Binding-site contacts:
Ligand atom C3 contacts residue ASN243 of chain 1.A at 3.8 Å.
Ligand atom C5 contacts residue TRP149 of chain 1.A at 3.7 Å (hydrophobic).
Ligand atom C1 contacts residue ASN243 of chain 1.A at 1.4 Å.
Ligand atom O7 contacts residue ASN243 of chain 1.A at 3.3 Å (h-bond).
Ligand atom C8 contacts residue THR242 of chain 1.A at 4.4 Å.
Ligand atom C6 contacts residue TRP149 of chain 1.A at 4.0 Å (hydrophobic).
Ligand atom C5 contacts residue ASN243 of chain 1.A at 3.7 Å.
Ligand atom O5 contacts residue TRP149 of chain 1.A at 3.9 Å.
Ligand atom C2 contacts residue ASN243 of chain 1.A at 2.5 Å.
Ligand atom C4 contacts residue ASN243 of chain 1.A at 4.2 Å.
Ligand atom N2 contacts residue ASN243 of chain 1.A at 2.9 Å (h-bond).
Ligand atom O5 contacts residue ASN243 of chain 1.A at 2.4 Å (h-bond).
Ligand atom C1 contacts residue TRP149 of chain 1.A at 3.8 Å (hydrophobic).
Ligand atom C8 contacts residue ASN243 of chain 1.A at 4.3 Å.
Ligand atom C7 contacts residue ASN243 of chain 1.A at 3.3 Å.
Ligand atom C8 contacts residue VAL241 of chain 1.A at 3.3 Å (hydrophobic).

The protein below binds the small molecule below.
Small molecule (SMILES): CC(=O)N[C@@H]1[C@@H](O)[C@H](O)[C@@H](CO)O[C@H]1O

Sequence of chain 1.A:
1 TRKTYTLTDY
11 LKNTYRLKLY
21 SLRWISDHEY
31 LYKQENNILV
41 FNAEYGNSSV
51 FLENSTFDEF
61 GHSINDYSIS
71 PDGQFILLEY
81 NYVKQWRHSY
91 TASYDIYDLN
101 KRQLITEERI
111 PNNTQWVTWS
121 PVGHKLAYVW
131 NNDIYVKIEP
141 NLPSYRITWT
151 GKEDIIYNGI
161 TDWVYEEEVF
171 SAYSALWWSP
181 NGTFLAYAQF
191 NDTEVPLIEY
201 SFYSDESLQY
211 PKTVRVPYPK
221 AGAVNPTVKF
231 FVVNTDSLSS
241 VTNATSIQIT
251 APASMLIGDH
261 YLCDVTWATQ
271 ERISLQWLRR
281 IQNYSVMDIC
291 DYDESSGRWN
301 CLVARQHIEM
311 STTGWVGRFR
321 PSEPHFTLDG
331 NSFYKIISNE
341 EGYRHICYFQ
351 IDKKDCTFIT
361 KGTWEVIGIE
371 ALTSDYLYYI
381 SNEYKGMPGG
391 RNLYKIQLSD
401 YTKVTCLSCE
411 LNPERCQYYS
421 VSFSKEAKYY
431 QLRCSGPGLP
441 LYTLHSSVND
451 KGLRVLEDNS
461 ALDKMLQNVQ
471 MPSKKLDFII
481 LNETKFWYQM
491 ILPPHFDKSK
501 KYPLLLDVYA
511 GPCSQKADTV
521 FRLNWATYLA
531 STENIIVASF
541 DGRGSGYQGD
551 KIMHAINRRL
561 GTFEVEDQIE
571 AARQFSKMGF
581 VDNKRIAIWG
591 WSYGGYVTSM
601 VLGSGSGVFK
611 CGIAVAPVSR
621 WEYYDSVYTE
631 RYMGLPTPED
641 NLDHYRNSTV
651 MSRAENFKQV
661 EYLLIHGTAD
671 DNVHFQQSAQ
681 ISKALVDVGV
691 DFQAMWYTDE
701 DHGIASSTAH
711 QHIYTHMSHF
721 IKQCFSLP